A small-molecule ligand and the protein it binds are described below.
Small molecule (SMILES): CC(=O)N[C@@H]1[C@@H](O)[C@H](O)[C@@H](CO)O[C@H]1O

Sequence of chain 1.B:
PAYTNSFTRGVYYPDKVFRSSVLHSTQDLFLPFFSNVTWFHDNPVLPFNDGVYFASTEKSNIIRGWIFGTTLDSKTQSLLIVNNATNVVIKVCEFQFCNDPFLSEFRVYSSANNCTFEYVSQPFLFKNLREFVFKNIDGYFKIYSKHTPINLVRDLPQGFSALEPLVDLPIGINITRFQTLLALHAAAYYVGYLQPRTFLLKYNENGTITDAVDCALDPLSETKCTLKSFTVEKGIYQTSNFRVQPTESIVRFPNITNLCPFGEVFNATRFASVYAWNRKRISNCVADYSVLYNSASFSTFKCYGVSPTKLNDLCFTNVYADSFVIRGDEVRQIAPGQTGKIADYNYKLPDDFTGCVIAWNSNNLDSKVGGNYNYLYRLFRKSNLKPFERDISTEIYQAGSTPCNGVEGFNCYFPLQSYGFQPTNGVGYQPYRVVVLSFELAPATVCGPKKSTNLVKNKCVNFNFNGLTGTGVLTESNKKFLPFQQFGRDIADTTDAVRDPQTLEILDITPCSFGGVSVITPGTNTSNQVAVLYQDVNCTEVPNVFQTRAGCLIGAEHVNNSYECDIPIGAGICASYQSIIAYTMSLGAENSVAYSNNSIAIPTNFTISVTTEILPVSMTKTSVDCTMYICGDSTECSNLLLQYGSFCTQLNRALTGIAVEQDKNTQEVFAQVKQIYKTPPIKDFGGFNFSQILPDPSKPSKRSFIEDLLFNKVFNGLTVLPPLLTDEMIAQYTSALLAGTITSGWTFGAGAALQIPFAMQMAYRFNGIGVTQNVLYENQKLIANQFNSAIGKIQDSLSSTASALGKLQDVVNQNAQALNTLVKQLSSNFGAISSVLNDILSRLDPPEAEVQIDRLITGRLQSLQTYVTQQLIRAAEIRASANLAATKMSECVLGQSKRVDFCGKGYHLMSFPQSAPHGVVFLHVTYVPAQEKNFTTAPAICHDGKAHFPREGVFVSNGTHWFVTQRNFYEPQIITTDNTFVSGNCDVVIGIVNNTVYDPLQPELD

Binding-site contacts:
Ligand atom C4 contacts residue ASN306 of chain 1.B at 4.2 Å.
Ligand atom C1 contacts residue ASN306 of chain 1.B at 1.5 Å.
Ligand atom C8 contacts residue GLN555 of chain 1.B at 4.3 Å.
Ligand atom C7 contacts residue GLN555 of chain 1.B at 4.2 Å.
Ligand atom C7 contacts residue ASN306 of chain 1.B at 4.1 Å.
Ligand atom O5 contacts residue ASN306 of chain 1.B at 2.3 Å (h-bond).
Ligand atom C3 contacts residue ASN306 of chain 1.B at 3.9 Å.
Ligand atom O7 contacts residue GLN555 of chain 1.B at 4.3 Å.
Ligand atom N2 contacts residue ASN306 of chain 1.B at 3.1 Å (h-bond).
Ligand atom C2 contacts residue ASN306 of chain 1.B at 2.6 Å.
Ligand atom N2 contacts residue GLN555 of chain 1.B at 4.4 Å.
Ligand atom C5 contacts residue ASN306 of chain 1.B at 3.6 Å.